Sequence of chain 60.C:
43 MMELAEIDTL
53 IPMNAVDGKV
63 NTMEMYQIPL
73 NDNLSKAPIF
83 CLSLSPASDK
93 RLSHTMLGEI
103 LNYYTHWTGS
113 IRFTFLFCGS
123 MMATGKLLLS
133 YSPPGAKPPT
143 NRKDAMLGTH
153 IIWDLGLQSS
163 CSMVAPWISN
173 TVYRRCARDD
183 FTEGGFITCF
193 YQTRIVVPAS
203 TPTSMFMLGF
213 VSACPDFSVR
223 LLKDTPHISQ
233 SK

This protein binds this small molecule.
Small molecule (SMILES): CC[C@H](C)[C@H](NC(=O)[C@@H](N)CC(C)C)C(=O)NCC(=O)N[C@@H](CCCN=C(N)N)C(=O)N[C@H](C=O)[C@@H](C)O

Binding-site contacts:
Ligand atom O contacts residue SER86 of chain 56.A at 2.8 Å (h-bond).
Ligand atom C contacts residue SER86 of chain 56.A at 3.6 Å.
Ligand atom CZ contacts residue LYS98 of chain 56.A at 3.7 Å.
Ligand atom CZ contacts residue ASN101 of chain 56.A at 3.7 Å.
Ligand atom CA contacts residue LYS234 of chain 60.C at 2.5 Å.
Ligand atom N contacts residue LYS234 of chain 60.C at 1.5 Å.
Ligand atom NE contacts residue ASN101 of chain 56.A at 3.0 Å (h-bond).
Ligand atom NH1 contacts residue SER86 of chain 56.A at 3.4 Å (h-bond).
Ligand atom NH2 contacts residue ASN101 of chain 56.A at 3.7 Å.
Ligand atom CD2 contacts residue ILE84 of chain 56.A at 3.9 Å (hydrophobic).
Ligand atom NH1 contacts residue LEU87 of chain 56.A at 3.9 Å.
Ligand atom NH2 contacts residue LYS97 of chain 56.A at 3.6 Å (salt-bridge).
Ligand atom CD contacts residue SER86 of chain 56.A at 3.5 Å.
Ligand atom N contacts residue SER86 of chain 56.A at 4.0 Å.
Ligand atom NH1 contacts residue LYS98 of chain 56.A at 3.7 Å.
Ligand atom CD1 contacts residue ILE84 of chain 56.A at 4.0 Å (hydrophobic).
Ligand atom CG contacts residue SER86 of chain 56.A at 4.2 Å.
Ligand atom CA contacts residue SER233 of chain 60.C at 3.6 Å.
Ligand atom NH2 contacts residue LYS98 of chain 56.A at 2.7 Å (salt-bridge).
Ligand atom C contacts residue THR88 of chain 56.A at 4.2 Å.
Ligand atom N contacts residue SER233 of chain 60.C at 3.0 Å (h-bond).
Ligand atom CB contacts residue SER233 of chain 60.C at 4.1 Å.
Ligand atom CZ contacts residue SER86 of chain 56.A at 3.2 Å.
Ligand atom CZ contacts residue PHE100 of chain 56.A at 4.1 Å (hydrophobic).
Ligand atom O contacts residue LYS98 of chain 56.A at 3.8 Å.
Ligand atom CB contacts residue SER86 of chain 56.A at 3.9 Å.
Ligand atom NH1 contacts residue THR88 of chain 56.A at 3.8 Å.
Ligand atom NH2 contacts residue SER86 of chain 56.A at 3.5 Å (h-bond).
Ligand atom CZ contacts residue LEU87 of chain 56.A at 4.2 Å (hydrophobic).
Ligand atom O contacts residue THR88 of chain 56.A at 3.7 Å.
Ligand atom O contacts residue LYS234 of chain 60.C at 3.4 Å.
Ligand atom NH2 contacts residue PHE100 of chain 56.A at 2.8 Å (h-bond).
Ligand atom CD contacts residue ASN101 of chain 56.A at 3.2 Å.
Ligand atom CB contacts residue LYS234 of chain 60.C at 3.9 Å.
Ligand atom C contacts residue LYS234 of chain 60.C at 3.0 Å.
Ligand atom NE contacts residue SER86 of chain 56.A at 3.6 Å.
Ligand atom NH2 contacts residue LEU87 of chain 56.A at 3.9 Å.
Ligand atom C contacts residue LYS98 of chain 56.A at 3.7 Å.
Ligand atom CA contacts residue SER86 of chain 56.A at 4.0 Å.
Ligand atom N contacts residue LYS234 of chain 60.C at 3.6 Å.

Sequence of chain 56.A:
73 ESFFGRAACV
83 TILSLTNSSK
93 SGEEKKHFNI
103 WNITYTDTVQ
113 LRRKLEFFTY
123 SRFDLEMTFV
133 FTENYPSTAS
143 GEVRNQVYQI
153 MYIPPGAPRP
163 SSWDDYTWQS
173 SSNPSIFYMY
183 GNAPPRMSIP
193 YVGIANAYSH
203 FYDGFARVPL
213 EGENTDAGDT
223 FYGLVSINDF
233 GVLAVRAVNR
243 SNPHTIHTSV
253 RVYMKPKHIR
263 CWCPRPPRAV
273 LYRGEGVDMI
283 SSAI